Sequence of chain 1.M:
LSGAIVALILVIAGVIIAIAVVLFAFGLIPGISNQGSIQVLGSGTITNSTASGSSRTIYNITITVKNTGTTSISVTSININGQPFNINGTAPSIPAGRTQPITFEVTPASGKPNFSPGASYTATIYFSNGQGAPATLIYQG

The small molecule below binds the protein below.
Small molecule (SMILES): CC(=O)N[C@H]1[C@H](O[C@H]2[C@H](O)[C@@H](NC(C)=O)CO[C@@H]2CO)O[C@H](CO)[C@@H](O)[C@@H]1O

Binding-site contacts:
Ligand atom C1 contacts residue ASN48 of chain 1.M at 1.4 Å.
Ligand atom C3 contacts residue THR50 of chain 1.M at 4.5 Å.
Ligand atom C4 contacts residue ASN48 of chain 1.M at 4.3 Å.
Ligand atom N2 contacts residue TYR59 of chain 1.M at 4.2 Å.
Ligand atom C8 contacts residue PRO113 of chain 1.M at 4.3 Å (hydrophobic).
Ligand atom C8 contacts residue THR57 of chain 1.M at 3.9 Å.
Ligand atom C8 contacts residue SER55 of chain 1.M at 4.2 Å.
Ligand atom C8 contacts residue TYR139 of chain 1.M at 3.7 Å (hydrophobic).
Ligand atom O5 contacts residue THR50 of chain 1.M at 4.0 Å.
Ligand atom N2 contacts residue THR57 of chain 1.M at 4.4 Å.
Ligand atom O6 contacts residue ALA51 of chain 1.M at 4.2 Å.
Ligand atom C2 contacts residue ASN48 of chain 1.M at 2.5 Å.
Ligand atom C7 contacts residue THR57 of chain 1.M at 3.8 Å.
Ligand atom O6 contacts residue SER52 of chain 1.M at 4.4 Å.
Ligand atom N2 contacts residue ASN48 of chain 1.M at 2.9 Å (h-bond).
Ligand atom C7 contacts residue ASN48 of chain 1.M at 3.2 Å.
Ligand atom O7 contacts residue ASN48 of chain 1.M at 3.3 Å (h-bond).
Ligand atom C8 contacts residue THR50 of chain 1.M at 4.4 Å.
Ligand atom O7 contacts residue TYR139 of chain 1.M at 3.2 Å (h-bond).
Ligand atom C7 contacts residue TYR59 of chain 1.M at 4.2 Å (hydrophobic).
Ligand atom C5 contacts residue THR50 of chain 1.M at 3.8 Å.
Ligand atom C6 contacts residue THR50 of chain 1.M at 3.7 Å.
Ligand atom O7 contacts residue THR57 of chain 1.M at 3.1 Å.
Ligand atom O6 contacts residue THR50 of chain 1.M at 2.8 Å (h-bond).
Ligand atom C5 contacts residue ASN48 of chain 1.M at 3.6 Å.
Ligand atom C7 contacts residue TYR139 of chain 1.M at 3.7 Å (hydrophobic).
Ligand atom C8 contacts residue TYR59 of chain 1.M at 3.2 Å (hydrophobic).
Ligand atom C3 contacts residue ASN48 of chain 1.M at 3.8 Å.
Ligand atom C7 contacts residue SER54 of chain 1.M at 4.3 Å.
Ligand atom C3 contacts residue THR57 of chain 1.M at 4.3 Å.
Ligand atom O5 contacts residue ASN48 of chain 1.M at 2.4 Å (h-bond).
Ligand atom C1 contacts residue THR50 of chain 1.M at 3.7 Å.
Ligand atom C8 contacts residue ASN48 of chain 1.M at 4.4 Å.
Ligand atom C8 contacts residue SER54 of chain 1.M at 3.1 Å.
Ligand atom O3 contacts residue LYS112 of chain 1.M at 4.1 Å.
Ligand atom C8 contacts residue ARG56 of chain 1.M at 3.7 Å.
Ligand atom O7 contacts residue LYS112 of chain 1.M at 4.1 Å.